Sequence of chain 1.C:
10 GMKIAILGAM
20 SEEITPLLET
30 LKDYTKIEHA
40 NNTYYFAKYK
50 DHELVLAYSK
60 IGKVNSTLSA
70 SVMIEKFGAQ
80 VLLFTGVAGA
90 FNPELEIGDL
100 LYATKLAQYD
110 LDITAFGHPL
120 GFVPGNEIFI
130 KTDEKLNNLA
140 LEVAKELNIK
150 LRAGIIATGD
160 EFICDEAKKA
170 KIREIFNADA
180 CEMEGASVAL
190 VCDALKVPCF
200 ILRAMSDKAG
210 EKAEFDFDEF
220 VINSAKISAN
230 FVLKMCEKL

A small-molecule ligand and the protein it binds are described below.
Small molecule (SMILES): CCCCCCSC[C@H]1CN(Cc2c[nH]c3c(N)ncnc23)C[C@@H]1O

Binding-site contacts:
Ligand atom C3A contacts residue GLU183 of chain 1.C at 3.4 Å.
Ligand atom N1 contacts residue CYS180 of chain 1.C at 3.7 Å.
Ligand atom O3A contacts residue ALA18 of chain 1.C at 3.5 Å.
Ligand atom C25 contacts residue HIS117 of chain 1.G at 3.4 Å.
Ligand atom N7 contacts residue PHE161 of chain 1.C at 3.7 Å.
Ligand atom C6 contacts residue PHE161 of chain 1.C at 3.3 Å (hydrophobic).
Ligand atom O3A contacts residue GLU183 of chain 1.C at 2.8 Å (salt-bridge).
Ligand atom C2 contacts residue MET182 of chain 1.C at 3.8 Å (hydrophobic).
Ligand atom C5 contacts residue ASP206 of chain 1.C at 3.7 Å.
Ligand atom C8 contacts residue GLY88 of chain 1.C at 3.5 Å.
Ligand atom C8 contacts residue ALA87 of chain 1.C at 3.3 Å (hydrophobic).
Ligand atom C9 contacts residue ALA87 of chain 1.C at 3.7 Å (hydrophobic).
Ligand atom O3A contacts residue ILE60 of chain 1.C at 3.5 Å.
Ligand atom N6 contacts residue PHE161 of chain 1.C at 3.4 Å.
Ligand atom C5 contacts residue PHE161 of chain 1.C at 3.4 Å (hydrophobic).
Ligand atom C2 contacts residue PHE161 of chain 1.C at 3.7 Å (hydrophobic).
Ligand atom C5A contacts residue PHE161 of chain 1.C at 3.6 Å (hydrophobic).
Ligand atom C8 contacts residue ASP206 of chain 1.C at 3.6 Å.
Ligand atom C2A contacts residue GLU183 of chain 1.C at 3.5 Å.
Ligand atom N6 contacts residue ILE162 of chain 1.C at 2.9 Å (h-bond).
Ligand atom C10 contacts residue VAL86 of chain 1.C at 3.1 Å (hydrophobic).
Ligand atom C2 contacts residue ILE162 of chain 1.C at 3.7 Å (hydrophobic).
Ligand atom N7 contacts residue ALA87 of chain 1.C at 3.5 Å.
Ligand atom N7 contacts residue SER205 of chain 1.C at 3.6 Å (h-bond).
Ligand atom N1 contacts residue ILE162 of chain 1.C at 2.9 Å (h-bond).
Ligand atom N6 contacts residue ASP206 of chain 1.C at 3.0 Å (salt-bridge).
Ligand atom N1 contacts residue PHE161 of chain 1.C at 3.5 Å.
Ligand atom C1A contacts residue PHE216 of chain 1.C at 3.6 Å (hydrophobic).
Ligand atom N7 contacts residue ASP206 of chain 1.C at 2.7 Å (salt-bridge).
Ligand atom N7 contacts residue GLY88 of chain 1.C at 3.3 Å (h-bond).
Ligand atom C2 contacts residue GLU160 of chain 1.C at 3.5 Å.
Ligand atom C21 contacts residue PHE115 of chain 1.G at 3.8 Å (hydrophobic).
Ligand atom C23 contacts residue HIS117 of chain 1.G at 3.6 Å.
Ligand atom N3 contacts residue GLU181 of chain 1.C at 3.5 Å.
Ligand atom C5 contacts residue GLY88 of chain 1.C at 3.6 Å.
Ligand atom C8 contacts residue SER205 of chain 1.C at 3.4 Å.
Ligand atom N3 contacts residue MET182 of chain 1.C at 3.6 Å.
Ligand atom C2A contacts residue MET182 of chain 1.C at 3.6 Å (hydrophobic).
Ligand atom C3A contacts residue MET182 of chain 1.C at 3.6 Å (hydrophobic).
Ligand atom C21 contacts residue ILE60 of chain 1.C at 3.7 Å (hydrophobic).

Sequence of chain 1.G:
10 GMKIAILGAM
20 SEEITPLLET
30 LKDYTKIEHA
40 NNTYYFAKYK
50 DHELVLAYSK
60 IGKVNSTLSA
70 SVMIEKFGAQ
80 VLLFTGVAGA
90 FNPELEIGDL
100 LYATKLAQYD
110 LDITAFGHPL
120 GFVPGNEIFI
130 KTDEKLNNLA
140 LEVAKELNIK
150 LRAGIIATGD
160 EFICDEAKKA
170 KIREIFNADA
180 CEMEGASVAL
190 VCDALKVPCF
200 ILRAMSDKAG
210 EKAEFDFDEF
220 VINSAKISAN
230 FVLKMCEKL